Sequence of chain 1.E:
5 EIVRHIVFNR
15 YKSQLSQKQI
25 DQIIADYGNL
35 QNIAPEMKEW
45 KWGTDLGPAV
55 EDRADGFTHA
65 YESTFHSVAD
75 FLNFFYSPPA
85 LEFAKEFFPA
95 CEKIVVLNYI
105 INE

Binding-site contacts:
Ligand atom C8 contacts residue HIS9 of chain 1.F at 3.2 Å.
Ligand atom O10 contacts residue TYR31 of chain 1.F at 2.4 Å (h-bond).
Ligand atom C6 contacts residue TYR31 of chain 1.F at 4.1 Å (hydrophobic).
Ligand atom C4 contacts residue ALA88 of chain 1.F at 4.0 Å (hydrophobic).
Ligand atom C3 contacts residue ALA84 of chain 1.F at 4.1 Å (hydrophobic).
Ligand atom O10 contacts residue VAL11 of chain 1.F at 3.6 Å.
Ligand atom C1 contacts residue TYR31 of chain 1.F at 4.2 Å (hydrophobic).
Ligand atom C3 contacts residue PHE87 of chain 1.F at 3.9 Å (hydrophobic).
Ligand atom C5 contacts residue LEU34 of chain 1.F at 4.1 Å (hydrophobic).
Ligand atom C7 contacts residue TYR31 of chain 1.F at 3.2 Å (hydrophobic).
Ligand atom C2 contacts residue PHE92 of chain 1.F at 3.7 Å (hydrophobic).
Ligand atom C5 contacts residue PHE78 of chain 1.F at 3.8 Å (hydrophobic).
Ligand atom C5 contacts residue ALA84 of chain 1.F at 4.0 Å (hydrophobic).
Ligand atom C2 contacts residue PHE87 of chain 1.F at 4.3 Å (hydrophobic).
Ligand atom N9 contacts residue PHE79 of chain 1.F at 4.1 Å.
Ligand atom C7 contacts residue VAL11 of chain 1.F at 3.8 Å (hydrophobic).
Ligand atom C1 contacts residue HIS9 of chain 1.F at 4.3 Å.
Ligand atom C5 contacts residue PHE87 of chain 1.F at 4.2 Å (hydrophobic).
Ligand atom C4 contacts residue PHE87 of chain 1.F at 3.8 Å (hydrophobic).
Ligand atom C6 contacts residue PHE78 of chain 1.F at 3.9 Å (hydrophobic).
Ligand atom C8 contacts residue TYR31 of chain 1.F at 4.3 Å (hydrophobic).
Ligand atom C8 contacts residue PHE79 of chain 1.F at 4.4 Å (hydrophobic).
Ligand atom N9 contacts residue GLU55 of chain 1.E at 2.8 Å (salt-bridge).
Ligand atom C3 contacts residue ALA88 of chain 1.F at 3.6 Å (hydrophobic).
Ligand atom C7 contacts residue HIS9 of chain 1.F at 3.4 Å.
Ligand atom O10 contacts residue HIS9 of chain 1.F at 2.5 Å (h-bond).
Ligand atom C8 contacts residue GLU55 of chain 1.E at 3.9 Å.
Ligand atom C4 contacts residue ALA84 of chain 1.F at 3.3 Å (hydrophobic).
Ligand atom N9 contacts residue VAL100 of chain 1.F at 3.9 Å.
Ligand atom C8 contacts residue VAL11 of chain 1.F at 3.7 Å (hydrophobic).
Ligand atom C8 contacts residue PHE92 of chain 1.F at 4.3 Å (hydrophobic).
Ligand atom N9 contacts residue PHE92 of chain 1.F at 4.0 Å.
Ligand atom N9 contacts residue HIS9 of chain 1.F at 3.5 Å.
Ligand atom C2 contacts residue PHE91 of chain 1.F at 4.2 Å (hydrophobic).
Ligand atom C3 contacts residue PHE92 of chain 1.F at 4.0 Å (hydrophobic).
Ligand atom N9 contacts residue VAL11 of chain 1.F at 4.0 Å.

A small-molecule ligand and the protein it binds are described below.
Small molecule (SMILES): N#C[C@H](O)c1ccccc1

Sequence of chain 1.F:
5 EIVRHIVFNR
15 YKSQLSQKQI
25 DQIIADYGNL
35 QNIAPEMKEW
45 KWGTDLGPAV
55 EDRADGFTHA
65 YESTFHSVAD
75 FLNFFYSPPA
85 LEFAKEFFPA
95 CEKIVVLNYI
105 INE